Sequence of chain 1.A:
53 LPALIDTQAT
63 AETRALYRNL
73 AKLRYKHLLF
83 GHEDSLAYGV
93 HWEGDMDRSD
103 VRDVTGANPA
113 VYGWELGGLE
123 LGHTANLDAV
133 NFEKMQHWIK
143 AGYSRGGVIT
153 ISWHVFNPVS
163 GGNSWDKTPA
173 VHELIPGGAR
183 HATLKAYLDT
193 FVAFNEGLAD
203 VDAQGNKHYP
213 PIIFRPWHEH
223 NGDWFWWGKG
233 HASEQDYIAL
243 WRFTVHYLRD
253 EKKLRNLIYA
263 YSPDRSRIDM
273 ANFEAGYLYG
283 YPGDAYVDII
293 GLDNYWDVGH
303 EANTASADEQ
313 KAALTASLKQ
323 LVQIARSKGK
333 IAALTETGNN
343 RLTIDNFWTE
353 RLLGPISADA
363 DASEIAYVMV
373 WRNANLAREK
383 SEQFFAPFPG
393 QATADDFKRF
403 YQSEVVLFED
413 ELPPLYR

A small-molecule ligand and the protein it binds are described below.
Small molecule (SMILES): OC[C@H]1O[C@@H](O)[C@@H](O)[C@@H](O)[C@@H]1O

Binding-site contacts:
Ligand atom O5 contacts residue MVL1 of chain 1.E at 2.2 Å (h-bond).
Ligand atom O3 contacts residue ASP130 of chain 1.A at 4.0 Å.
Ligand atom C6 contacts residue HIS156 of chain 1.A at 4.0 Å.
Ligand atom O3 contacts residue GLU381 of chain 1.A at 4.2 Å.
Ligand atom C6 contacts residue ASP130 of chain 1.A at 3.5 Å.
Ligand atom C6 contacts residue TRP373 of chain 1.A at 4.0 Å (hydrophobic).
Ligand atom O3 contacts residue ARG374 of chain 1.A at 2.9 Å (salt-bridge).
Ligand atom O2 contacts residue TRP373 of chain 1.A at 3.3 Å (h-bond).
Ligand atom C1 contacts residue MVL1 of chain 1.E at 1.4 Å.
Ligand atom C1 contacts residue TRP373 of chain 1.A at 3.6 Å (hydrophobic).
Ligand atom O6 contacts residue TRP373 of chain 1.A at 3.5 Å.
Ligand atom C4 contacts residue ARG374 of chain 1.A at 3.8 Å.
Ligand atom C2 contacts residue MVL1 of chain 1.E at 2.3 Å.
Ligand atom O6 contacts residue ASP130 of chain 1.A at 2.7 Å (salt-bridge).
Ligand atom C5 contacts residue MVL1 of chain 1.E at 3.5 Å.
Ligand atom C1 contacts residue TRP167 of chain 1.A at 4.2 Å (hydrophobic).
Ligand atom C3 contacts residue ARG374 of chain 1.A at 3.9 Å.
Ligand atom O4 contacts residue ASP130 of chain 1.A at 2.6 Å (salt-bridge).
Ligand atom C3 contacts residue MVL1 of chain 1.E at 3.7 Å.
Ligand atom O3 contacts residue GLN385 of chain 1.A at 3.7 Å.
Ligand atom C5 contacts residue TRP167 of chain 1.A at 3.9 Å (hydrophobic).
Ligand atom C6 contacts residue LEU129 of chain 1.A at 4.1 Å (hydrophobic).
Ligand atom O2 contacts residue MVL1 of chain 1.E at 2.7 Å (h-bond).
Ligand atom C2 contacts residue GLN385 of chain 1.A at 3.4 Å.
Ligand atom O5 contacts residue HIS156 of chain 1.A at 4.2 Å.
Ligand atom O6 contacts residue GLU117 of chain 1.A at 4.0 Å.
Ligand atom O6 contacts residue ARG374 of chain 1.A at 3.9 Å.
Ligand atom O5 contacts residue TRP373 of chain 1.A at 3.1 Å (h-bond).
Ligand atom C1 contacts residue GLN385 of chain 1.A at 4.2 Å.
Ligand atom C2 contacts residue TRP373 of chain 1.A at 4.1 Å (hydrophobic).
Ligand atom O2 contacts residue ARG374 of chain 1.A at 2.9 Å (salt-bridge).
Ligand atom C6 contacts residue GLU117 of chain 1.A at 4.3 Å.
Ligand atom C3 contacts residue ASP130 of chain 1.A at 4.3 Å.
Ligand atom C5 contacts residue ASP130 of chain 1.A at 4.2 Å.
Ligand atom C5 contacts residue TRP373 of chain 1.A at 4.3 Å (hydrophobic).
Ligand atom C4 contacts residue MVL1 of chain 1.E at 4.1 Å.
Ligand atom C4 contacts residue ASP130 of chain 1.A at 3.4 Å.
Ligand atom O2 contacts residue GLN385 of chain 1.A at 2.6 Å (h-bond).
Ligand atom O4 contacts residue LEU129 of chain 1.A at 3.9 Å.
Ligand atom C2 contacts residue ARG374 of chain 1.A at 4.0 Å.